Sequence of chain 1.G:
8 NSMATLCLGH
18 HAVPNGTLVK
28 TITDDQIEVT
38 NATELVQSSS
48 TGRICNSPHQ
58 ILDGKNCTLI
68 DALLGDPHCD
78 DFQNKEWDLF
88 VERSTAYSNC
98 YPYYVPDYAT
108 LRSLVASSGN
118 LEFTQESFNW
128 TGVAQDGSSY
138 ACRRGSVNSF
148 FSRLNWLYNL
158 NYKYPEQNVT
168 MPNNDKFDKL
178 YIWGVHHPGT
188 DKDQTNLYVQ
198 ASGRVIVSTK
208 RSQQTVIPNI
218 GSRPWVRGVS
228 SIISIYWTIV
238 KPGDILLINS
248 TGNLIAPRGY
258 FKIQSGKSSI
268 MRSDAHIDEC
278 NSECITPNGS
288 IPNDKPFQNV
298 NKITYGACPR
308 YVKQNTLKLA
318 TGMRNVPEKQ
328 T

Sequence of chain 2.G:
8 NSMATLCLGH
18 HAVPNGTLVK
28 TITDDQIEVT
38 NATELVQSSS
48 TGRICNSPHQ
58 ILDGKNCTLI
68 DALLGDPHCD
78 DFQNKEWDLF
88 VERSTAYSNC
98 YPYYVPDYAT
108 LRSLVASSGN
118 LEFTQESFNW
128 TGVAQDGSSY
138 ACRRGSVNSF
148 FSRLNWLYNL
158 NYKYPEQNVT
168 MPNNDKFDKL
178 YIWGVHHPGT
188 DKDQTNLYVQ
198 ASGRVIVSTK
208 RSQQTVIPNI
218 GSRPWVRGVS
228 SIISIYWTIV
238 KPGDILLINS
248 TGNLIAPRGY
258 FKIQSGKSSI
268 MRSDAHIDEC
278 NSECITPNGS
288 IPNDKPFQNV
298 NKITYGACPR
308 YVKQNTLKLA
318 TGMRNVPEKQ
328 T

Binding-site contacts:
Ligand atom O7 contacts residue NAG1 of chain 2.CA at 3.4 Å (h-bond).
Ligand atom C7 contacts residue SER219 of chain 1.G at 3.5 Å.
Ligand atom C2 contacts residue SER219 of chain 1.G at 3.7 Å.
Ligand atom N2 contacts residue ASN165 of chain 2.G at 2.9 Å (h-bond).
Ligand atom O7 contacts residue NAG2 of chain 2.CA at 4.1 Å.
Ligand atom C5 contacts residue LEU244 of chain 2.G at 4.3 Å (hydrophobic).
Ligand atom C7 contacts residue ASN165 of chain 2.G at 3.8 Å.
Ligand atom C8 contacts residue SER219 of chain 1.G at 3.3 Å.
Ligand atom C2 contacts residue NAG1 of chain 2.CA at 4.2 Å.
Ligand atom C4 contacts residue ASN165 of chain 2.G at 4.2 Å.
Ligand atom C8 contacts residue NAG1 of chain 2.CA at 3.5 Å.
Ligand atom C2 contacts residue TRP222 of chain 1.G at 3.7 Å (hydrophobic).
Ligand atom O6 contacts residue THR167 of chain 2.G at 4.0 Å.
Ligand atom O7 contacts residue ILE242 of chain 2.G at 4.1 Å.
Ligand atom O3 contacts residue TRP222 of chain 1.G at 4.0 Å.
Ligand atom C3 contacts residue SER219 of chain 1.G at 4.0 Å.
Ligand atom C6 contacts residue TRP222 of chain 1.G at 4.3 Å (hydrophobic).
Ligand atom C8 contacts residue NAG2 of chain 2.CA at 3.8 Å.
Ligand atom C4 contacts residue TRP222 of chain 1.G at 3.8 Å (hydrophobic).
Ligand atom C1 contacts residue ASN165 of chain 2.G at 1.4 Å.
Ligand atom N2 contacts residue SER219 of chain 1.G at 2.8 Å (h-bond).
Ligand atom C8 contacts residue TRP222 of chain 1.G at 3.1 Å (hydrophobic).
Ligand atom C5 contacts residue ASN165 of chain 2.G at 3.6 Å.
Ligand atom C2 contacts residue TRP222 of chain 1.G at 4.1 Å (hydrophobic).
Ligand atom O2 contacts residue TRP222 of chain 1.G at 4.0 Å.
Ligand atom C2 contacts residue ASN165 of chain 2.G at 2.5 Å.
Ligand atom O6 contacts residue TRP222 of chain 1.G at 3.3 Å.
Ligand atom C1 contacts residue SER219 of chain 1.G at 4.1 Å.
Ligand atom O7 contacts residue ASN165 of chain 2.G at 4.2 Å.
Ligand atom C8 contacts residue THR187 of chain 1.G at 4.4 Å.
Ligand atom C3 contacts residue TRP222 of chain 1.G at 3.8 Å (hydrophobic).
Ligand atom O4 contacts residue TRP222 of chain 1.G at 2.7 Å (h-bond).
Ligand atom C1 contacts residue NAG1 of chain 2.CA at 4.3 Å.
Ligand atom C8 contacts residue PRO221 of chain 1.G at 3.8 Å (hydrophobic).
Ligand atom O5 contacts residue LEU244 of chain 2.G at 4.3 Å.
Ligand atom N2 contacts residue NAG1 of chain 2.CA at 3.6 Å (h-bond).
Ligand atom C7 contacts residue NAG1 of chain 2.CA at 3.2 Å.
Ligand atom O5 contacts residue ASN165 of chain 2.G at 2.3 Å (h-bond).
Ligand atom C3 contacts residue ASN165 of chain 2.G at 3.8 Å.
Ligand atom O7 contacts residue THR167 of chain 2.G at 3.9 Å.

A protein and the small-molecule ligand that binds it are described below.
Small molecule (SMILES): CC(=O)N[C@H]1[C@H](O[C@H]2[C@H](O)[C@@H](NC(C)=O)CO[C@@H]2CO)O[C@H](CO)[C@@H](O[C@H]2O[C@H](CO)[C@@H](O)[C@H](O[C@H]3O[C@H](CO)[C@@H](O)[C@H](O)[C@@H]3O[C@H]3O[C@H](CO)[C@@H](O)[C@H](O)[C@@H]3O)[C@@H]2O)[C@@H]1O